Binding-site contacts:
Ligand atom CAH contacts residue VAL239 of chain 1.A at 3.8 Å (hydrophobic).
Ligand atom CH2 contacts residue PHE391 of chain 1.A at 3.7 Å (hydrophobic).
Ligand atom O contacts residue LYS292 of chain 1.A at 2.6 Å (salt-bridge).
Ligand atom OAA contacts residue LEU236 of chain 1.A at 3.7 Å.
Ligand atom C contacts residue LYS292 of chain 1.A at 3.7 Å.
Ligand atom CZ2 contacts residue VAL239 of chain 1.A at 3.5 Å (hydrophobic).
Ligand atom CB contacts residue QRP1 of chain 1.D at 3.8 Å.
Ligand atom CB contacts residue HEM1 of chain 1.B at 3.5 Å.
Ligand atom CA contacts residue HEM1 of chain 1.B at 4.2 Å.
Ligand atom CE2 contacts residue QRP1 of chain 1.D at 3.8 Å.
Ligand atom NAU contacts residue ILE68 of chain 1.A at 3.7 Å.
Ligand atom O contacts residue QRP1 of chain 1.D at 3.5 Å (h-bond).
Ligand atom CZ3 contacts residue QRP1 of chain 1.D at 4.0 Å.
Ligand atom CZ2 contacts residue PHE391 of chain 1.A at 3.7 Å (hydrophobic).
Ligand atom OAA contacts residue HEM1 of chain 1.B at 3.4 Å.
Ligand atom CH2 contacts residue LEU175 of chain 1.A at 4.0 Å (hydrophobic).
Ligand atom CE2 contacts residue PHE391 of chain 1.A at 4.3 Å (hydrophobic).
Ligand atom C contacts residue QRP1 of chain 1.D at 4.3 Å.
Ligand atom CD2 contacts residue QRP1 of chain 1.D at 4.0 Å.
Ligand atom CAN contacts residue HEM1 of chain 1.B at 3.9 Å.
Ligand atom CH2 contacts residue VAL239 of chain 1.A at 4.1 Å (hydrophobic).
Ligand atom CZ3 contacts residue PHE391 of chain 1.A at 4.3 Å (hydrophobic).
Ligand atom CAI contacts residue LEU236 of chain 1.A at 3.8 Å (hydrophobic).
Ligand atom C contacts residue ILE68 of chain 1.A at 3.5 Å (hydrophobic).
Ligand atom NE1 contacts residue ALA240 of chain 1.A at 4.1 Å.
Ligand atom OAA contacts residue VAL90 of chain 1.A at 3.7 Å.
Ligand atom O contacts residue ILE68 of chain 1.A at 3.7 Å.
Ligand atom NE1 contacts residue QRP1 of chain 1.D at 3.7 Å.
Ligand atom CAT contacts residue ILE68 of chain 1.A at 3.9 Å (hydrophobic).
Ligand atom CAN contacts residue ILE68 of chain 1.A at 3.9 Å (hydrophobic).
Ligand atom N contacts residue ILE68 of chain 1.A at 3.7 Å.
Ligand atom CZ2 contacts residue ALA240 of chain 1.A at 4.2 Å (hydrophobic).
Ligand atom CA contacts residue ILE68 of chain 1.A at 3.6 Å (hydrophobic).
Ligand atom CAI contacts residue VAL239 of chain 1.A at 3.9 Å (hydrophobic).
Ligand atom CE3 contacts residue QRP1 of chain 1.D at 3.5 Å.
Ligand atom CG contacts residue QRP1 of chain 1.D at 4.0 Å.
Ligand atom N contacts residue HEM1 of chain 1.B at 3.2 Å (h-bond).
Ligand atom CD1 contacts residue HEM1 of chain 1.B at 3.8 Å.
Ligand atom CZ3 contacts residue LEU80 of chain 1.A at 4.3 Å (hydrophobic).
Ligand atom CD1 contacts residue QRP1 of chain 1.D at 3.8 Å.

Sequence of chain 1.A:
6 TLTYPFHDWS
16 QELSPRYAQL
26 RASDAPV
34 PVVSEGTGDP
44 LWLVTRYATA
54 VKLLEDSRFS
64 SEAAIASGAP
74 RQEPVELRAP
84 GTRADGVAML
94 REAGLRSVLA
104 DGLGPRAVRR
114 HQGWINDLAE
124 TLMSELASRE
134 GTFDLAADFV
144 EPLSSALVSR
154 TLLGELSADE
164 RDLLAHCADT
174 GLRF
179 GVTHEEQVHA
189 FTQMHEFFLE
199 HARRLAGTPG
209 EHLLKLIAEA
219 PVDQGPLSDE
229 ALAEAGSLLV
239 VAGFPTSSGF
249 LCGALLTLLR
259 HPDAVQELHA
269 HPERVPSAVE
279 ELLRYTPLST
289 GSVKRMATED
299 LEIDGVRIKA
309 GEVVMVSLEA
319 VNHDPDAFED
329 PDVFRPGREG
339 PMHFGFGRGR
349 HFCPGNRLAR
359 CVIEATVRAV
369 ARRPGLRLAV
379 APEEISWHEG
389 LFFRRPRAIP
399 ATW

A small-molecule ligand and the protein it binds are described below.
Small molecule (SMILES): O=C1N[C@@H](Cc2c[nH]c3ccccc23)C(=O)N2CCC[C@@H]12